Sequence of chain 1.A:
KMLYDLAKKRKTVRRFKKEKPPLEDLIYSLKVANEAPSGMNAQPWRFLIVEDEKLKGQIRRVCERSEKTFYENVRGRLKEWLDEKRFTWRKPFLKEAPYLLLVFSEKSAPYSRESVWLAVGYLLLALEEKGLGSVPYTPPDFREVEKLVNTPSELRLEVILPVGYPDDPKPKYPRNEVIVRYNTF

Sequence of chain 1.B:
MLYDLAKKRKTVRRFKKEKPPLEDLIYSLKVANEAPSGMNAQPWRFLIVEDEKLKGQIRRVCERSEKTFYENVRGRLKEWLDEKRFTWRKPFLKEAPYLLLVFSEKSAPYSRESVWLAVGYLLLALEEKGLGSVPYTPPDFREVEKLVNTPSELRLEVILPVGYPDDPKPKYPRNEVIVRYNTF

Binding-site contacts:
Ligand atom OXT contacts residue FMN1 of chain 1.C at 2.7 Å (h-bond).
Ligand atom CD1 contacts residue LEU83 of chain 1.A at 3.4 Å (hydrophobic).
Ligand atom CE2 contacts residue MET41 of chain 1.B at 3.9 Å (hydrophobic).
Ligand atom CE2 contacts residue FMN1 of chain 1.C at 3.7 Å.
Ligand atom CD1 contacts residue FMN1 of chain 1.C at 3.3 Å.
Ligand atom CG contacts residue LEU83 of chain 1.A at 3.8 Å (hydrophobic).
Ligand atom O contacts residue LYS92 of chain 1.A at 2.7 Å (salt-bridge).
Ligand atom N contacts residue THR139 of chain 1.A at 3.3 Å (h-bond).
Ligand atom CE1 contacts residue FMN1 of chain 1.C at 3.3 Å.
Ligand atom C contacts residue LYS92 of chain 1.A at 3.3 Å.
Ligand atom CB contacts residue PHE71 of chain 1.A at 4.0 Å (hydrophobic).
Ligand atom O contacts residue TYR72 of chain 1.A at 2.6 Å (h-bond).
Ligand atom OXT contacts residue LYS92 of chain 1.A at 3.2 Å (salt-bridge).
Ligand atom C contacts residue GLU68 of chain 1.A at 3.5 Å.
Ligand atom O contacts residue THR89 of chain 1.A at 3.9 Å.
Ligand atom CZ contacts residue TRP82 of chain 1.A at 4.0 Å (hydrophobic).
Ligand atom C contacts residue TYR72 of chain 1.A at 3.7 Å (hydrophobic).
Ligand atom OXT contacts residue GLU68 of chain 1.A at 3.6 Å (salt-bridge).
Ligand atom CB contacts residue TYR72 of chain 1.A at 4.0 Å (hydrophobic).
Ligand atom CZ contacts residue FMN1 of chain 1.C at 3.4 Å.
Ligand atom CA contacts residue FMN1 of chain 1.C at 3.8 Å.
Ligand atom N contacts residue FMN1 of chain 1.C at 2.8 Å (h-bond).
Ligand atom OXT contacts residue TYR138 of chain 1.A at 3.4 Å.
Ligand atom OH contacts residue FMN1 of chain 1.C at 2.6 Å (h-bond).
Ligand atom CD2 contacts residue TYR112 of chain 1.B at 3.2 Å (hydrophobic).
Ligand atom CB contacts residue LEU83 of chain 1.A at 3.9 Å (hydrophobic).
Ligand atom CE1 contacts residue LEU83 of chain 1.A at 4.1 Å (hydrophobic).
Ligand atom C contacts residue FMN1 of chain 1.C at 3.6 Å.
Ligand atom CE2 contacts residue TYR112 of chain 1.B at 3.4 Å (hydrophobic).
Ligand atom CD2 contacts residue FMN1 of chain 1.C at 3.8 Å.
Ligand atom OH contacts residue MET41 of chain 1.B at 2.8 Å (h-bond).
Ligand atom N contacts residue GLU68 of chain 1.A at 2.8 Å (salt-bridge).
Ligand atom CG contacts residue FMN1 of chain 1.C at 3.7 Å.
Ligand atom OH contacts residue GLY40 of chain 1.B at 3.7 Å.
Ligand atom CE1 contacts residue TRP82 of chain 1.A at 3.7 Å (hydrophobic).
Ligand atom CZ contacts residue MET41 of chain 1.B at 3.6 Å (hydrophobic).
Ligand atom CA contacts residue GLU68 of chain 1.A at 3.2 Å.
Ligand atom CD1 contacts residue PHE88 of chain 1.A at 3.9 Å (hydrophobic).
Ligand atom CE1 contacts residue PHE88 of chain 1.A at 3.9 Å (hydrophobic).
Ligand atom O contacts residue PHE88 of chain 1.A at 3.9 Å.

The protein below binds the small molecule below.
Small molecule (SMILES): N[C@@H](Cc1ccc(O)cc1)C(=O)O